Sequence of chain 1.C:
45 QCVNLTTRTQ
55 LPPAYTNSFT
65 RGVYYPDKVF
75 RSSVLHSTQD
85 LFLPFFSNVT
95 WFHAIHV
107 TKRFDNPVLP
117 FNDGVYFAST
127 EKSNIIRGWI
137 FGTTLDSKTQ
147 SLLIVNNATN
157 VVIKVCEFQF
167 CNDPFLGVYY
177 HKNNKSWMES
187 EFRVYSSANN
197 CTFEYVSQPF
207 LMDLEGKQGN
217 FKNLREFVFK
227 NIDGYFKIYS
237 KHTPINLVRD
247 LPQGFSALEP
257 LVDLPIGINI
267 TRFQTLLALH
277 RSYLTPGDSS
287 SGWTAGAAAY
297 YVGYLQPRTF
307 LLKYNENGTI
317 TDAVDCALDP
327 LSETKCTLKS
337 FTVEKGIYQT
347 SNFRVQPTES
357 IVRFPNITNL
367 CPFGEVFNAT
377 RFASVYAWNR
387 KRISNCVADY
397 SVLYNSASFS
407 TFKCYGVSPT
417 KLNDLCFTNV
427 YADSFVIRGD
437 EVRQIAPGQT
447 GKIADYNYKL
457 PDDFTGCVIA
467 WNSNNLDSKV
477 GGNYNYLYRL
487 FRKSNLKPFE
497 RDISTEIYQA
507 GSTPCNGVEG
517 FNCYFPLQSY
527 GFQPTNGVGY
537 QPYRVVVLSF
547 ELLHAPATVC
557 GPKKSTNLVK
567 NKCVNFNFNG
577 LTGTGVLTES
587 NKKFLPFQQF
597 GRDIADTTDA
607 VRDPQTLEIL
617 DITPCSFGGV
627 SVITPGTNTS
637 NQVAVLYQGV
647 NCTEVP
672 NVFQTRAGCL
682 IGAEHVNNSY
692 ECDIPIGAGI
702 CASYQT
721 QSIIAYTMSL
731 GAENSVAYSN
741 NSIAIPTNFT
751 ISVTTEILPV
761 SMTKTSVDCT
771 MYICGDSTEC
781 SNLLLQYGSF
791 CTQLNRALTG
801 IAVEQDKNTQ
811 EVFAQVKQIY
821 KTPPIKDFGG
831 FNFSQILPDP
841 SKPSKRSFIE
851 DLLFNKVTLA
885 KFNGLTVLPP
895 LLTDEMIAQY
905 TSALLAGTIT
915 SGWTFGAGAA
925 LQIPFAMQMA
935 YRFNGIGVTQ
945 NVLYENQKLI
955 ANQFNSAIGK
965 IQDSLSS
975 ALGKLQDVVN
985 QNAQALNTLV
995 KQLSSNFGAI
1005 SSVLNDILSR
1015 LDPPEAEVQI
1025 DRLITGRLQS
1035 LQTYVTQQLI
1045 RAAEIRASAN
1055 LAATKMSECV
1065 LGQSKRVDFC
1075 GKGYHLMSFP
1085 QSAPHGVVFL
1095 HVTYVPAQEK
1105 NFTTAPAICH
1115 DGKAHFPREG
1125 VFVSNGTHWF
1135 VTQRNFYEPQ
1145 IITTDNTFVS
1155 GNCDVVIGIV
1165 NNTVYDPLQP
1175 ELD

The small molecule below binds the protein below.
Small molecule (SMILES): CC(=O)N[C@@H]1[C@@H](O)[C@H](O)[C@@H](CO)O[C@H]1O

Binding-site contacts:
Ligand atom C8 contacts residue ASN265 of chain 1.C at 4.1 Å.
Ligand atom C1 contacts residue THR267 of chain 1.C at 3.5 Å.
Ligand atom C2 contacts residue ASN265 of chain 1.C at 2.4 Å.
Ligand atom O5 contacts residue THR267 of chain 1.C at 3.5 Å (h-bond).
Ligand atom O7 contacts residue ASN265 of chain 1.C at 2.9 Å (h-bond).
Ligand atom C7 contacts residue ASN265 of chain 1.C at 3.1 Å.
Ligand atom O5 contacts residue ASN265 of chain 1.C at 2.4 Å (h-bond).
Ligand atom C5 contacts residue ASN265 of chain 1.C at 3.7 Å.
Ligand atom O5 contacts residue THR139 of chain 1.C at 3.7 Å.
Ligand atom C1 contacts residue ASN265 of chain 1.C at 1.4 Å.
Ligand atom C6 contacts residue THR267 of chain 1.C at 4.2 Å.
Ligand atom C1 contacts residue THR139 of chain 1.C at 4.3 Å.
Ligand atom C3 contacts residue ASN265 of chain 1.C at 3.8 Å.
Ligand atom N2 contacts residue ASN265 of chain 1.C at 2.9 Å (h-bond).
Ligand atom C6 contacts residue THR139 of chain 1.C at 3.7 Å.
Ligand atom O6 contacts residue THR139 of chain 1.C at 3.4 Å.
Ligand atom C5 contacts residue THR267 of chain 1.C at 3.5 Å.
Ligand atom C4 contacts residue ASN265 of chain 1.C at 4.2 Å.